Sequence of chain 1.A:
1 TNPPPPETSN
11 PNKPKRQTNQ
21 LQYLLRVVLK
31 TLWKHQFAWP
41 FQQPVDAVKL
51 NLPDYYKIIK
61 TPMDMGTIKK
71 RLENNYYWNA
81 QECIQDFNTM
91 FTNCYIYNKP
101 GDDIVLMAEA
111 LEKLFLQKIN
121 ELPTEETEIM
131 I

This small molecule binds to this protein.
Small molecule (SMILES): CN(C)C(=O)c1cc2cnc(Nc3ccc(-c4csc5c(=O)cc(N6CCOCC6)oc45)cc3)nc2n1C1CCCC1

Binding-site contacts:
Ligand atom O32 contacts residue LEU50 of chain 1.A at 4.0 Å.
Ligand atom C15 contacts residue PRO40 of chain 1.A at 3.9 Å (hydrophobic).
Ligand atom N20 contacts residue LEU50 of chain 1.A at 4.2 Å.
Ligand atom O36 contacts residue TYR97 of chain 1.A at 4.2 Å.
Ligand atom C33 contacts residue LEU52 of chain 1.A at 4.1 Å (hydrophobic).
Ligand atom N16 contacts residue TRP39 of chain 1.A at 4.1 Å.
Ligand atom C24 contacts residue LEU50 of chain 1.A at 3.6 Å (hydrophobic).
Ligand atom C26 contacts residue LEU50 of chain 1.A at 4.0 Å (hydrophobic).
Ligand atom C21 contacts residue TRP39 of chain 1.A at 3.9 Å (hydrophobic).
Ligand atom N37 contacts residue ASN98 of chain 1.A at 4.1 Å.
Ligand atom C25 contacts residue LEU50 of chain 1.A at 3.8 Å (hydrophobic).
Ligand atom C34 contacts residue TYR97 of chain 1.A at 4.1 Å (hydrophobic).
Ligand atom C27 contacts residue PRO40 of chain 1.A at 4.0 Å (hydrophobic).
Ligand atom C25 contacts residue PRO40 of chain 1.A at 3.5 Å (hydrophobic).
Ligand atom C42 contacts residue LEU52 of chain 1.A at 3.9 Å (hydrophobic).
Ligand atom C34 contacts residue ASN98 of chain 1.A at 3.3 Å.
Ligand atom S29 contacts residue VAL45 of chain 1.A at 3.6 Å.
Ligand atom C21 contacts residue LEU50 of chain 1.A at 4.1 Å (hydrophobic).
Ligand atom O36 contacts residue ASN98 of chain 1.A at 2.9 Å (h-bond).
Ligand atom C30 contacts residue ILE104 of chain 1.A at 3.9 Å (hydrophobic).
Ligand atom C14 contacts residue PRO40 of chain 1.A at 3.9 Å (hydrophobic).
Ligand atom C26 contacts residue PRO40 of chain 1.A at 4.1 Å (hydrophobic).
Ligand atom C33 contacts residue ASN98 of chain 1.A at 4.1 Å.
Ligand atom N18 contacts residue TRP39 of chain 1.A at 3.8 Å.
Ligand atom C24 contacts residue PRO40 of chain 1.A at 3.9 Å (hydrophobic).
Ligand atom C31 contacts residue ILE104 of chain 1.A at 4.0 Å (hydrophobic).
Ligand atom C35 contacts residue ASN98 of chain 1.A at 3.5 Å.
Ligand atom C23 contacts residue LEU50 of chain 1.A at 3.7 Å (hydrophobic).
Ligand atom N37 contacts residue LEU52 of chain 1.A at 4.0 Å.
Ligand atom O36 contacts residue TYR55 of chain 1.A at 4.0 Å.
Ligand atom O36 contacts residue CYS94 of chain 1.A at 4.0 Å.
Ligand atom C26 contacts residue TRP39 of chain 1.A at 3.9 Å (hydrophobic).
Ligand atom N20 contacts residue TRP39 of chain 1.A at 3.2 Å.
Ligand atom C17 contacts residue TRP39 of chain 1.A at 3.5 Å (hydrophobic).
Ligand atom C38 contacts residue ASN98 of chain 1.A at 3.1 Å.
Ligand atom C14 contacts residue ILE104 of chain 1.A at 4.0 Å (hydrophobic).
Ligand atom C28 contacts residue PRO40 of chain 1.A at 3.1 Å (hydrophobic).
Ligand atom C22 contacts residue LEU50 of chain 1.A at 3.9 Å (hydrophobic).
Ligand atom C34 contacts residue ILE104 of chain 1.A at 4.2 Å (hydrophobic).
Ligand atom C28 contacts residue VAL45 of chain 1.A at 3.7 Å (hydrophobic).